The small molecule below binds the protein below.
Small molecule (SMILES): CC(=O)N[C@H]1[C@H](O[C@H]2[C@H](O)[C@@H](NC(C)=O)CO[C@@H]2CO)O[C@H](CO)[C@@H](O)[C@@H]1O

Binding-site contacts:
Ligand atom C6 contacts residue LEU903 of chain 1.C at 4.2 Å (hydrophobic).
Ligand atom C4 contacts residue ASN698 of chain 1.C at 4.2 Å.
Ligand atom C2 contacts residue ASN698 of chain 1.C at 2.4 Å.
Ligand atom C7 contacts residue LEU903 of chain 1.C at 4.3 Å (hydrophobic).
Ligand atom C3 contacts residue ASN698 of chain 1.C at 3.7 Å.
Ligand atom O7 contacts residue LEU903 of chain 1.C at 3.9 Å.
Ligand atom O7 contacts residue GLN1052 of chain 1.C at 2.7 Å (h-bond).
Ligand atom O5 contacts residue ASN698 of chain 1.C at 2.4 Å (h-bond).
Ligand atom C7 contacts residue ASN698 of chain 1.C at 2.9 Å.
Ligand atom C1 contacts residue ASN698 of chain 1.C at 1.4 Å.
Ligand atom C2 contacts residue GLN1052 of chain 1.C at 4.4 Å.
Ligand atom C5 contacts residue ASN698 of chain 1.C at 3.7 Å.
Ligand atom C5 contacts residue LEU903 of chain 1.C at 3.9 Å (hydrophobic).
Ligand atom N2 contacts residue ASN698 of chain 1.C at 2.8 Å (h-bond).
Ligand atom C8 contacts residue THR697 of chain 1.C at 4.2 Å.
Ligand atom O4 contacts residue LEU903 of chain 1.C at 4.2 Å.
Ligand atom C7 contacts residue GLN1052 of chain 1.C at 3.9 Å.
Ligand atom O7 contacts residue ASN698 of chain 1.C at 2.7 Å (h-bond).
Ligand atom C8 contacts residue ASN698 of chain 1.C at 4.1 Å.
Ligand atom C1 contacts residue GLN1052 of chain 1.C at 4.3 Å.

Sequence of chain 1.C:
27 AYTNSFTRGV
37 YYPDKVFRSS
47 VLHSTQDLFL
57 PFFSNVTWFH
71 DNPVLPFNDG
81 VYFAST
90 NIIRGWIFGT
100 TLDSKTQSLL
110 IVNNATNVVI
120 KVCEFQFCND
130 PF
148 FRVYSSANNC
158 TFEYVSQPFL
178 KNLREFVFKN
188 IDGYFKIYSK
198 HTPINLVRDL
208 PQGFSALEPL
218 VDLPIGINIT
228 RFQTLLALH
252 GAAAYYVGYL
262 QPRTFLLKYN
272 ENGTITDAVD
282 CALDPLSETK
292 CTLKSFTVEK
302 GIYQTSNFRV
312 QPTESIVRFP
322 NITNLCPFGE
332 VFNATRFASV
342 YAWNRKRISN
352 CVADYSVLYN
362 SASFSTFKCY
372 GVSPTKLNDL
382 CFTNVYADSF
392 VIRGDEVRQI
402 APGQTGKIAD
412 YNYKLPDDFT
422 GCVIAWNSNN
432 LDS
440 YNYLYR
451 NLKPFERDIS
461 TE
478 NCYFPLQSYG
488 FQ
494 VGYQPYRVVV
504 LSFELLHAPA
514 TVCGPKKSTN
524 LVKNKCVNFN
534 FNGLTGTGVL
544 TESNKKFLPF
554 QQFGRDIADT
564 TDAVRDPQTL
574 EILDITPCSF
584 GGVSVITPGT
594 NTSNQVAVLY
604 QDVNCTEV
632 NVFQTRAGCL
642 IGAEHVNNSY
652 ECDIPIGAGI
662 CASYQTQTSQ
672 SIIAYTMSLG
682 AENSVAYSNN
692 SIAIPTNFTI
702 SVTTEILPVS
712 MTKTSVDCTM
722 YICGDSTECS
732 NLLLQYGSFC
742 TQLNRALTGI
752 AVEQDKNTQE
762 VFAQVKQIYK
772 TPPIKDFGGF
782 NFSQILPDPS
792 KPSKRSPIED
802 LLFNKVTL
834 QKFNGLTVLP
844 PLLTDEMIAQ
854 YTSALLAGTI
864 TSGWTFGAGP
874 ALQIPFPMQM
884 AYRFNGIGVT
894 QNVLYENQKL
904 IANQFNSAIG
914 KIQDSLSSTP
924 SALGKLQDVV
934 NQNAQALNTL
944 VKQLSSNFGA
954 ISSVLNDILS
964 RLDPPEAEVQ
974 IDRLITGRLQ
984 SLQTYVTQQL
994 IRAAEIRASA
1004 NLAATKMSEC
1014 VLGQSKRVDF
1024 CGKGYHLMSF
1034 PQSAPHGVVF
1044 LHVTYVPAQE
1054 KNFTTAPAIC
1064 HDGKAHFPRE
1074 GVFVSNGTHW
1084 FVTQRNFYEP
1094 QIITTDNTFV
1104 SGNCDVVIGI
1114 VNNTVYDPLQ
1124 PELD